A protein and the small-molecule ligand that binds it are described below.
Small molecule (SMILES): Cc1ccc(CC(=O)NC[C@@H]2CCCO2)cc1

Binding-site contacts:
Ligand atom N09 contacts residue ILE320 of chain 1.A at 4.4 Å.
Ligand atom C16 contacts residue LEU321 of chain 1.A at 4.0 Å (hydrophobic).
Ligand atom C16 contacts residue GLU331 of chain 1.A at 4.5 Å.
Ligand atom C03 contacts residue LEU321 of chain 1.A at 4.0 Å (hydrophobic).
Ligand atom C06 contacts residue SER319 of chain 1.A at 3.6 Å.
Ligand atom C02 contacts residue PHE344 of chain 1.A at 4.5 Å (hydrophobic).
Ligand atom C11 contacts residue ILE320 of chain 1.A at 3.9 Å (hydrophobic).
Ligand atom C04 contacts residue LEU321 of chain 1.A at 3.9 Å (hydrophobic).
Ligand atom C07 contacts residue SER319 of chain 1.A at 3.5 Å.
Ligand atom C01 contacts residue PHE344 of chain 1.A at 3.9 Å (hydrophobic).
Ligand atom C03 contacts residue LYS346 of chain 1.A at 3.7 Å.
Ligand atom C02 contacts residue LYS346 of chain 1.A at 3.9 Å.
Ligand atom C02 contacts residue LEU321 of chain 1.A at 3.8 Å (hydrophobic).
Ligand atom C01 contacts residue GLU338 of chain 1.A at 4.2 Å.
Ligand atom C11 contacts residue SER319 of chain 1.A at 4.3 Å.
Ligand atom O08 contacts residue SER319 of chain 1.A at 3.7 Å.
Ligand atom C12 contacts residue LEU347 of chain 1.A at 4.5 Å (hydrophobic).
Ligand atom C01 contacts residue LEU321 of chain 1.A at 4.3 Å (hydrophobic).
Ligand atom C14 contacts residue ILE320 of chain 1.A at 4.1 Å (hydrophobic).
Ligand atom N09 contacts residue SER319 of chain 1.A at 3.9 Å.
Ligand atom C03 contacts residue PHE344 of chain 1.A at 3.8 Å (hydrophobic).
Ligand atom O08 contacts residue LYS346 of chain 1.A at 3.8 Å.
Ligand atom C05 contacts residue LYS346 of chain 1.A at 4.3 Å.
Ligand atom C06 contacts residue LEU321 of chain 1.A at 4.2 Å (hydrophobic).
Ligand atom C01 contacts residue GLY334 of chain 1.A at 3.7 Å.
Ligand atom C04 contacts residue LYS346 of chain 1.A at 3.7 Å.
Ligand atom O15 contacts residue ILE320 of chain 1.A at 4.1 Å.
Ligand atom C17 contacts residue GLU331 of chain 1.A at 4.4 Å.
Ligand atom C05 contacts residue LEU321 of chain 1.A at 3.9 Å (hydrophobic).
Ligand atom C17 contacts residue LEU321 of chain 1.A at 3.8 Å (hydrophobic).
Ligand atom C17 contacts residue ASP335 of chain 1.A at 4.3 Å.
Ligand atom C13 contacts residue ILE320 of chain 1.A at 4.3 Å (hydrophobic).
Ligand atom C01 contacts residue LYS346 of chain 1.A at 3.9 Å.
Ligand atom C01 contacts residue ASP335 of chain 1.A at 4.2 Å.
Ligand atom C06 contacts residue ILE320 of chain 1.A at 4.0 Å (hydrophobic).

Sequence of chain 1.A:
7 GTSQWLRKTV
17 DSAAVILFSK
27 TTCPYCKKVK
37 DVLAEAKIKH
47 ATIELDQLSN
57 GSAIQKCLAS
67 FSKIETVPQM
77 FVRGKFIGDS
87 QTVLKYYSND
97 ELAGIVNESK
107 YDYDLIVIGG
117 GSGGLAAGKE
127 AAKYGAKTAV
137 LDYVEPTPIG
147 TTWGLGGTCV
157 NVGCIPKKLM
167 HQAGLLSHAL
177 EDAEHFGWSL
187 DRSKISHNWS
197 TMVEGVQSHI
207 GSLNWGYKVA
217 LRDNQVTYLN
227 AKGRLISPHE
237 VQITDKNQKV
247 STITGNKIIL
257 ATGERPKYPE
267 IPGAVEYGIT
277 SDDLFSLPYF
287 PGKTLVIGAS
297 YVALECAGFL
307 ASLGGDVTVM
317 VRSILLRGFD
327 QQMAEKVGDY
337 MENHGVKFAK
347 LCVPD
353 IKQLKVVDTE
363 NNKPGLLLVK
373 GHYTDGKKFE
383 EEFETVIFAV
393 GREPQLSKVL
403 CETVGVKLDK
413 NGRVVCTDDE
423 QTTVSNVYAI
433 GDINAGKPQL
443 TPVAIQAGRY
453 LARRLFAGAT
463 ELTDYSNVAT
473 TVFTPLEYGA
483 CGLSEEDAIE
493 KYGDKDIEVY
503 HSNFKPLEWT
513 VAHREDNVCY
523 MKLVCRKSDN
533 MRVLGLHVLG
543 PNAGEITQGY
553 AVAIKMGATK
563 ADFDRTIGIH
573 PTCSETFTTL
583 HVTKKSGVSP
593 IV